Sequence of chain 44.C:
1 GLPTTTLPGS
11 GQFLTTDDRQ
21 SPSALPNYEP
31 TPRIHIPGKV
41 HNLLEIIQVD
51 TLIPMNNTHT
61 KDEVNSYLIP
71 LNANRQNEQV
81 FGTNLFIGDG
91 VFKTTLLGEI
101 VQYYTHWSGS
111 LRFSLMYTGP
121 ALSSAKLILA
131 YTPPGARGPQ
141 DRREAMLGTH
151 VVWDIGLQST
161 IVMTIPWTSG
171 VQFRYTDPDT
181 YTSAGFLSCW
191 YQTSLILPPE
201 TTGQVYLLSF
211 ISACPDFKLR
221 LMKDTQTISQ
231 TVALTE

This protein binds this small molecule.
Small molecule (SMILES): Cc1cc(CCCCCCCOc2ccc(C3=N[C@@H](C)CO3)cc2)on1

Sequence of chain 44.A:
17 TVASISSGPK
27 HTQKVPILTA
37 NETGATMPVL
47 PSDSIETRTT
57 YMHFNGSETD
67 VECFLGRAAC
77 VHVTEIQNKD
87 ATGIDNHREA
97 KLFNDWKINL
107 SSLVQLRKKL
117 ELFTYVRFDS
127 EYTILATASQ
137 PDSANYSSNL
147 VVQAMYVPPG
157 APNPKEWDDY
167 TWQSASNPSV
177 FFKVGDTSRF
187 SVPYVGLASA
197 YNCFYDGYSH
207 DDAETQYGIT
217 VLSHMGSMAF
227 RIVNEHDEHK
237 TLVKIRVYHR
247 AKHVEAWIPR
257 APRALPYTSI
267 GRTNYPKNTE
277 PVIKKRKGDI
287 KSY

Binding-site contacts:
Ligand atom C6B contacts residue LEU106 of chain 44.A at 4.0 Å (hydrophobic).
Ligand atom O1B contacts residue TYR128 of chain 44.A at 3.9 Å.
Ligand atom O1 contacts residue ALA24 of chain 44.C at 3.6 Å.
Ligand atom C4A contacts residue ASN198 of chain 44.A at 3.9 Å.
Ligand atom C31 contacts residue PRO174 of chain 44.A at 3.4 Å (hydrophobic).
Ligand atom O1 contacts residue VAL188 of chain 44.A at 3.8 Å.
Ligand atom C3C contacts residue TYR128 of chain 44.A at 3.9 Å (hydrophobic).
Ligand atom C3 contacts residue PRO174 of chain 44.A at 3.8 Å (hydrophobic).
Ligand atom C4C contacts residue TYR152 of chain 44.A at 3.8 Å (hydrophobic).
Ligand atom C31 contacts residue VAL176 of chain 44.A at 3.3 Å (hydrophobic).
Ligand atom C7C contacts residue TYR128 of chain 44.A at 3.6 Å (hydrophobic).
Ligand atom C3 contacts residue PHE186 of chain 44.A at 3.8 Å (hydrophobic).
Ligand atom C5B contacts residue TYR197 of chain 44.A at 3.8 Å (hydrophobic).
Ligand atom CM1 contacts residue SER107 of chain 44.A at 3.9 Å.
Ligand atom C5C contacts residue TYR128 of chain 44.A at 3.5 Å (hydrophobic).
Ligand atom C4 contacts residue PHE186 of chain 44.A at 3.6 Å (hydrophobic).
Ligand atom C6B contacts residue TYR197 of chain 44.A at 3.7 Å (hydrophobic).
Ligand atom C3C contacts residue VAL188 of chain 44.A at 3.3 Å (hydrophobic).
Ligand atom N2 contacts residue PHE186 of chain 44.A at 3.7 Å.
Ligand atom C4 contacts residue TYR152 of chain 44.A at 3.9 Å (hydrophobic).
Ligand atom O1 contacts residue TYR152 of chain 44.A at 3.9 Å.
Ligand atom C2C contacts residue TYR152 of chain 44.A at 4.0 Å (hydrophobic).
Ligand atom C2C contacts residue VAL188 of chain 44.A at 3.2 Å (hydrophobic).
Ligand atom C5 contacts residue PHE186 of chain 44.A at 3.5 Å (hydrophobic).
Ligand atom N2 contacts residue PRO174 of chain 44.A at 3.9 Å.
Ligand atom C31 contacts residue ALA150 of chain 44.A at 3.1 Å (hydrophobic).
Ligand atom C5 contacts residue TYR152 of chain 44.A at 3.8 Å (hydrophobic).
Ligand atom C31 contacts residue SER175 of chain 44.A at 3.6 Å.
Ligand atom C7C contacts residue VAL191 of chain 44.A at 4.0 Å (hydrophobic).
Ligand atom C5B contacts residue LEU106 of chain 44.A at 3.8 Å (hydrophobic).
Ligand atom O1B contacts residue ILE104 of chain 44.A at 3.9 Å.
Ligand atom C7C contacts residue TYR197 of chain 44.A at 3.8 Å (hydrophobic).
Ligand atom C4 contacts residue MET224 of chain 44.A at 3.8 Å (hydrophobic).
Ligand atom C4C contacts residue ILE104 of chain 44.A at 3.9 Å (hydrophobic).
Ligand atom O1 contacts residue PHE186 of chain 44.A at 3.5 Å.
Ligand atom C4B contacts residue LEU106 of chain 44.A at 4.0 Å (hydrophobic).
Ligand atom C6C contacts residue VAL191 of chain 44.A at 3.2 Å (hydrophobic).
Ligand atom C5C contacts residue ILE104 of chain 44.A at 3.8 Å (hydrophobic).
Ligand atom C1C contacts residue TYR152 of chain 44.A at 4.0 Å (hydrophobic).
Ligand atom N2 contacts residue ALA24 of chain 44.C at 3.4 Å.